Sequence of chain 1.A:
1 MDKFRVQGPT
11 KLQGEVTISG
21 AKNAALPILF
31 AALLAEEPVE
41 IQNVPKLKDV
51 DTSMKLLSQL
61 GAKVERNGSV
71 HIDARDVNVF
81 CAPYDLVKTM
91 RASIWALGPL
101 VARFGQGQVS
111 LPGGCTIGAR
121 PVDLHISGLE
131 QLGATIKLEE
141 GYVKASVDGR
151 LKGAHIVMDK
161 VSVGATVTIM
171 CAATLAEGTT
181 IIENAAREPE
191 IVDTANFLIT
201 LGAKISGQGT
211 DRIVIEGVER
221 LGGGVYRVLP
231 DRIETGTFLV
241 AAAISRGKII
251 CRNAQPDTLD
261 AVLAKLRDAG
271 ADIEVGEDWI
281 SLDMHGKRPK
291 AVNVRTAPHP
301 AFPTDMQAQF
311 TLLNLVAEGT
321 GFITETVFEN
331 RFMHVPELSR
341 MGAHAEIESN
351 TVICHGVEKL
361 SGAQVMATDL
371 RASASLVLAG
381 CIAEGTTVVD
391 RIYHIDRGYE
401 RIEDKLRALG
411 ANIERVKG

A small-molecule ligand and the protein it binds are described below.
Small molecule (SMILES): CC(=O)N[C@H]1[C@@H](O[P](=O)(O)O[P](=O)(O)OC[C@H]2O[C@@H](n3ccc(=O)[nH]c3=O)[C@H](O)[C@@H]2O)O[C@H](CO)[C@@H](O)[C@@H]1O

Binding-site contacts:
Ligand atom O4' contacts residue ASP305 of chain 1.A at 2.7 Å (salt-bridge).
Ligand atom O5' contacts residue VAL163 of chain 1.A at 3.5 Å.
Ligand atom C2' contacts residue ASN23 of chain 1.A at 3.5 Å.
Ligand atom O1B contacts residue GLY164 of chain 1.A at 2.8 Å (h-bond).
Ligand atom C3' contacts residue FFQ1 of chain 1.C at 3.5 Å.
Ligand atom O1A contacts residue VAL163 of chain 1.A at 2.8 Å (h-bond).
Ligand atom O2 contacts residue LYS160 of chain 1.A at 3.4 Å (salt-bridge).
Ligand atom O1' contacts residue ARG120 of chain 1.A at 3.3 Å (salt-bridge).
Ligand atom O7' contacts residue ASN23 of chain 1.A at 3.4 Å.
Ligand atom O2 contacts residue PRO121 of chain 1.A at 3.5 Å.
Ligand atom N3 contacts residue PRO121 of chain 1.A at 3.4 Å (h-bond).
Ligand atom O4 contacts residue VAL122 of chain 1.A at 3.1 Å.
Ligand atom C4 contacts residue PRO121 of chain 1.A at 3.1 Å (hydrophobic).
Ligand atom O7' contacts residue TRP95 of chain 1.A at 3.3 Å.
Ligand atom O4 contacts residue LEU124 of chain 1.A at 2.8 Å (h-bond).
Ligand atom O2B contacts residue ARG91 of chain 1.A at 3.0 Å (salt-bridge).
Ligand atom O4 contacts residue HIS125 of chain 1.A at 3.4 Å.
Ligand atom O3B contacts residue VAL327 of chain 1.A at 2.7 Å (h-bond).
Ligand atom O3' contacts residue ASN23 of chain 1.A at 3.0 Å (h-bond).
Ligand atom C8' contacts residue ASN23 of chain 1.A at 3.2 Å.
Ligand atom N2' contacts residue ASN23 of chain 1.A at 3.5 Å (h-bond).
Ligand atom N2' contacts residue FFQ1 of chain 1.C at 2.9 Å (h-bond).
Ligand atom O4' contacts residue PHE328 of chain 1.A at 3.2 Å.
Ligand atom O3' contacts residue ASP305 of chain 1.A at 2.9 Å (salt-bridge).
Ligand atom O2A contacts residue SER162 of chain 1.A at 2.7 Å (h-bond).
Ligand atom C3B contacts residue VAL327 of chain 1.A at 3.4 Å (hydrophobic).
Ligand atom O4 contacts residue PRO121 of chain 1.A at 3.4 Å (h-bond).
Ligand atom C4' contacts residue ASP305 of chain 1.A at 3.4 Å.
Ligand atom O2' contacts residue PRO121 of chain 1.A at 3.5 Å.
Ligand atom O3' contacts residue FFQ1 of chain 1.C at 2.7 Å (h-bond).
Ligand atom O2 contacts residue ASP123 of chain 1.A at 3.5 Å (salt-bridge).
Ligand atom O2B contacts residue ARG120 of chain 1.A at 2.9 Å (salt-bridge).
Ligand atom C7' contacts residue ASN23 of chain 1.A at 3.2 Å.
Ligand atom C5 contacts residue PRO121 of chain 1.A at 3.5 Å (hydrophobic).
Ligand atom O1A contacts residue SER162 of chain 1.A at 3.4 Å.
Ligand atom N3 contacts residue ASP123 of chain 1.A at 2.9 Å (salt-bridge).
Ligand atom O4 contacts residue ASP123 of chain 1.A at 3.2 Å (salt-bridge).
Ligand atom C5 contacts residue SER162 of chain 1.A at 3.5 Å.
Ligand atom N3 contacts residue LEU124 of chain 1.A at 3.5 Å.
Ligand atom C8' contacts residue FFQ1 of chain 1.C at 3.5 Å.